Binding-site contacts:
Ligand atom O5 contacts residue SER408 of chain 1.A at 3.5 Å (h-bond).
Ligand atom C7 contacts residue LYS411 of chain 1.A at 4.2 Å.
Ligand atom C4 contacts residue LYS411 of chain 1.A at 4.5 Å.
Ligand atom O6 contacts residue SER408 of chain 1.A at 4.5 Å.
Ligand atom C8 contacts residue ARG361 of chain 1.A at 2.1 Å.
Ligand atom C7 contacts residue ARG361 of chain 1.A at 3.1 Å.
Ligand atom C5 contacts residue SER408 of chain 1.A at 4.5 Å.
Ligand atom C6 contacts residue SER408 of chain 1.A at 4.4 Å.
Ligand atom N2 contacts residue ARG361 of chain 1.A at 4.0 Å.
Ligand atom C3 contacts residue LYS411 of chain 1.A at 4.0 Å.
Ligand atom C7 contacts residue ASN362 of chain 1.A at 2.4 Å.
Ligand atom C8 contacts residue PRO360 of chain 1.A at 4.0 Å (hydrophobic).
Ligand atom O7 contacts residue ASN362 of chain 1.A at 2.8 Å (h-bond).
Ligand atom O7 contacts residue PRO360 of chain 1.A at 4.2 Å.
Ligand atom O5 contacts residue ASN362 of chain 1.A at 2.3 Å (h-bond).
Ligand atom O7 contacts residue ARG361 of chain 1.A at 3.7 Å.
Ligand atom N2 contacts residue ASN362 of chain 1.A at 2.4 Å (h-bond).
Ligand atom N2 contacts residue LYS411 of chain 1.A at 4.1 Å.
Ligand atom C5 contacts residue ASN362 of chain 1.A at 3.6 Å.
Ligand atom C3 contacts residue ASN362 of chain 1.A at 3.8 Å.
Ligand atom C4 contacts residue ASN362 of chain 1.A at 4.2 Å.
Ligand atom O3 contacts residue LYS411 of chain 1.A at 2.9 Å (salt-bridge).
Ligand atom O7 contacts residue ASN412 of chain 1.A at 3.3 Å (h-bond).
Ligand atom C8 contacts residue ASN362 of chain 1.A at 3.0 Å.
Ligand atom O7 contacts residue LYS411 of chain 1.A at 4.3 Å.
Ligand atom C1 contacts residue ASN362 of chain 1.A at 1.4 Å.
Ligand atom C2 contacts residue ASN362 of chain 1.A at 2.5 Å.
Ligand atom C1 contacts residue SER408 of chain 1.A at 4.3 Å.
Ligand atom C2 contacts residue LYS411 of chain 1.A at 4.0 Å.

The small molecule below binds the protein below.
Small molecule (SMILES): CC(=O)N[C@@H]1[C@@H](O)[C@H](O)[C@@H](CO)O[C@H]1O

Sequence of chain 1.A:
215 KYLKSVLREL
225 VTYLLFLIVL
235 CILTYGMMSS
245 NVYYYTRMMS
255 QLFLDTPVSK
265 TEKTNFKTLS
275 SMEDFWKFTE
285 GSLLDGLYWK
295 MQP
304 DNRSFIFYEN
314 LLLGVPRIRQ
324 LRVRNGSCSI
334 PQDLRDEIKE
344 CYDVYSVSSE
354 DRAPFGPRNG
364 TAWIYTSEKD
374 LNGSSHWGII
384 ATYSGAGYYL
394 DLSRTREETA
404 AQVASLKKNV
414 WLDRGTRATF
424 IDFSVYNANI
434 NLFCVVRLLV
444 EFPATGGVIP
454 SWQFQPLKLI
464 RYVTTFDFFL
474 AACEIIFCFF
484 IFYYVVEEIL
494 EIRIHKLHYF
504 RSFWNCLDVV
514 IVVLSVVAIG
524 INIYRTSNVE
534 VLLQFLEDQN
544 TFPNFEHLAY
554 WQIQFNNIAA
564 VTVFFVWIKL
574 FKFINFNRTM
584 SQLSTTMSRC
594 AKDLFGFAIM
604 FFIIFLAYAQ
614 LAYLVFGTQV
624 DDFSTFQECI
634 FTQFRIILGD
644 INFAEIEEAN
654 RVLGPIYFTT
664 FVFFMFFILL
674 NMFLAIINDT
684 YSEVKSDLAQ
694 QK